Binding-site contacts:
Ligand atom O contacts residue ARG29 of chain 1.B at 3.2 Å (salt-bridge).
Ligand atom O contacts residue ARG35 of chain 1.B at 4.0 Å.
Ligand atom CA contacts residue ARG29 of chain 1.B at 4.1 Å.
Ligand atom O contacts residue GLU39 of chain 1.B at 3.0 Å (salt-bridge).
Ligand atom CA contacts residue ASP243 of chain 1.B at 3.5 Å.
Ligand atom O contacts residue PRO43 of chain 1.B at 3.8 Å.
Ligand atom N contacts residue PRO43 of chain 1.B at 4.0 Å.
Ligand atom C contacts residue ASP243 of chain 1.B at 3.8 Å.
Ligand atom CG contacts residue ARG36 of chain 1.B at 3.8 Å.
Ligand atom C contacts residue GLU39 of chain 1.B at 3.6 Å.
Ligand atom CG1 contacts residue ARG36 of chain 1.B at 4.0 Å.
Ligand atom CG1 contacts residue ASP243 of chain 1.B at 3.2 Å.
Ligand atom CA contacts residue ARG29 of chain 1.B at 3.8 Å.
Ligand atom CA contacts residue ASP243 of chain 1.B at 3.6 Å.
Ligand atom CD1 contacts residue LEU40 of chain 1.B at 3.6 Å (hydrophobic).
Ligand atom O contacts residue ASP243 of chain 1.B at 4.1 Å.
Ligand atom C contacts residue ARG29 of chain 1.B at 3.9 Å.
Ligand atom N contacts residue ASP243 of chain 1.B at 2.6 Å (salt-bridge).
Ligand atom O contacts residue ARG35 of chain 1.B at 2.7 Å (salt-bridge).
Ligand atom CB contacts residue ARG36 of chain 1.B at 3.4 Å.
Ligand atom CD1 contacts residue ARG35 of chain 1.B at 4.0 Å.
Ligand atom OE1 contacts residue GLU39 of chain 1.B at 3.1 Å (salt-bridge).
Ligand atom O contacts residue ILE25 of chain 1.B at 3.8 Å.
Ligand atom CD contacts residue ARG36 of chain 1.B at 3.7 Å.
Ligand atom CD1 contacts residue ARG36 of chain 1.B at 3.6 Å.
Ligand atom C contacts residue ARG35 of chain 1.B at 3.9 Å.
Ligand atom N contacts residue ASP243 of chain 1.B at 3.2 Å (salt-bridge).
Ligand atom C contacts residue ASP243 of chain 1.B at 3.5 Å.
Ligand atom CB contacts residue ASP243 of chain 1.B at 4.0 Å.
Ligand atom CD contacts residue GLU39 of chain 1.B at 3.2 Å.
Ligand atom CG2 contacts residue ARG35 of chain 1.B at 3.4 Å.
Ligand atom NE2 contacts residue GLU39 of chain 1.B at 2.9 Å (salt-bridge).
Ligand atom OE1 contacts residue PHE37 of chain 1.B at 3.7 Å.
Ligand atom CD1 contacts residue ARG29 of chain 1.B at 3.5 Å.
Ligand atom CG2 contacts residue ARG36 of chain 1.B at 4.1 Å.
Ligand atom CG2 contacts residue PRO43 of chain 1.B at 3.8 Å (hydrophobic).
Ligand atom OE1 contacts residue ARG36 of chain 1.B at 2.9 Å (salt-bridge).
Ligand atom CD2 contacts residue LEU40 of chain 1.B at 4.1 Å (hydrophobic).
Ligand atom N contacts residue ARG35 of chain 1.B at 4.0 Å.
Ligand atom N contacts residue ARG29 of chain 1.B at 4.2 Å.

A small-molecule ligand and the protein it binds are described below.
Small molecule (SMILES): CC[C@H](C)[C@H](NC(=O)[C@H](CC(C)C)NC(=O)[C@H](CO)NC(=O)CNC(=O)[C@@H](NC(=O)[C@@H](N)[C@@H](C)O)C(C)C)C(=O)N[C@H](C=O)CCC(N)=O

Sequence of chain 1.B:
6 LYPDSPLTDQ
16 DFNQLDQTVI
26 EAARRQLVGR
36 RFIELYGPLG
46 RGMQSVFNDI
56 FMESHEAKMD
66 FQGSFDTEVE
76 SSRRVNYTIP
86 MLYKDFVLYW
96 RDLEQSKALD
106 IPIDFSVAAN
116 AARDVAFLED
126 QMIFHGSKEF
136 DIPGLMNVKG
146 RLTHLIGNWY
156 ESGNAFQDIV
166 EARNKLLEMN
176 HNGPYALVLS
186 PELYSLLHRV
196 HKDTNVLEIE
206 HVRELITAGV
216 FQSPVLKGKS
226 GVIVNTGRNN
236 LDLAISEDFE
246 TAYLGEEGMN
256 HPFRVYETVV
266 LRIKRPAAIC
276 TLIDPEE